Sequence of chain 1.B:
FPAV

Binding-site contacts:
Ligand atom C03 contacts residue VAL5 of chain 1.B at 4.2 Å (hydrophobic).
Ligand atom C05 contacts residue ILE224 of chain 1.A at 4.3 Å (hydrophobic).
Ligand atom CL1 contacts residue PHE124 of chain 1.A at 4.1 Å.
Ligand atom N09 contacts residue SG01 of chain 1.G at 4.3 Å.
Ligand atom C15 contacts residue LEU223 of chain 1.A at 3.7 Å (hydrophobic).
Ligand atom CL1 contacts residue ILE173 of chain 1.A at 3.9 Å.
Ligand atom S12 contacts residue CYS47 of chain 1.A at 2.0 Å (h-bond).
Ligand atom C17 contacts residue PHE124 of chain 1.A at 4.4 Å (hydrophobic).
Ligand atom CL1 contacts residue VAL5 of chain 1.B at 4.4 Å.
Ligand atom C03 contacts residue ILE173 of chain 1.A at 4.1 Å (hydrophobic).
Ligand atom C14 contacts residue ILE224 of chain 1.A at 4.3 Å (hydrophobic).
Ligand atom C03 contacts residue PRO172 of chain 1.A at 3.2 Å (hydrophobic).
Ligand atom N09 contacts residue CYS47 of chain 1.A at 4.4 Å.
Ligand atom C16 contacts residue VAL5 of chain 1.B at 4.2 Å (hydrophobic).
Ligand atom O06 contacts residue ILE224 of chain 1.A at 4.1 Å.
Ligand atom C02 contacts residue PRO172 of chain 1.A at 4.2 Å (hydrophobic).
Ligand atom C17 contacts residue VAL5 of chain 1.B at 3.8 Å (hydrophobic).
Ligand atom C14 contacts residue VAL5 of chain 1.B at 4.0 Å (hydrophobic).
Ligand atom S12 contacts residue PHE124 of chain 1.A at 4.2 Å.
Ligand atom CL1 contacts residue GLY176 of chain 1.A at 4.4 Å.
Ligand atom C10 contacts residue SG01 of chain 1.G at 3.6 Å.
Ligand atom C03 contacts residue GLY176 of chain 1.A at 4.5 Å.
Ligand atom C11 contacts residue VAL51 of chain 1.A at 3.7 Å (hydrophobic).
Ligand atom C10 contacts residue CYS47 of chain 1.A at 3.5 Å (hydrophobic).
Ligand atom CL1 contacts residue LYS127 of chain 1.A at 3.5 Å.
Ligand atom CL1 contacts residue PRO172 of chain 1.A at 4.4 Å.
Ligand atom C02 contacts residue VAL5 of chain 1.B at 3.9 Å (hydrophobic).
Ligand atom C04 contacts residue ILE224 of chain 1.A at 3.9 Å (hydrophobic).
Ligand atom C15 contacts residue SG01 of chain 1.G at 4.2 Å.
Ligand atom C11 contacts residue CYS47 of chain 1.A at 3.2 Å (hydrophobic).
Ligand atom C04 contacts residue PRO172 of chain 1.A at 3.8 Å (hydrophobic).

The small molecule below binds the protein below.
Small molecule (SMILES): CC(C)(Oc1ccc(Cl)cc1)C(=O)NCCS

Sequence of chain 1.A:
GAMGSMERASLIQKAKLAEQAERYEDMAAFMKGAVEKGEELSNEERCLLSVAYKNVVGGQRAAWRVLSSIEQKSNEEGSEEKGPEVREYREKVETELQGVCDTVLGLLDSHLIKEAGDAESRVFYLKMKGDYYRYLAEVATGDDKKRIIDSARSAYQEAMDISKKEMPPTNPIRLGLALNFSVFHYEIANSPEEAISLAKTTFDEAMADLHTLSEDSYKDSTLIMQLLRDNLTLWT